Sequence of chain 1.B:
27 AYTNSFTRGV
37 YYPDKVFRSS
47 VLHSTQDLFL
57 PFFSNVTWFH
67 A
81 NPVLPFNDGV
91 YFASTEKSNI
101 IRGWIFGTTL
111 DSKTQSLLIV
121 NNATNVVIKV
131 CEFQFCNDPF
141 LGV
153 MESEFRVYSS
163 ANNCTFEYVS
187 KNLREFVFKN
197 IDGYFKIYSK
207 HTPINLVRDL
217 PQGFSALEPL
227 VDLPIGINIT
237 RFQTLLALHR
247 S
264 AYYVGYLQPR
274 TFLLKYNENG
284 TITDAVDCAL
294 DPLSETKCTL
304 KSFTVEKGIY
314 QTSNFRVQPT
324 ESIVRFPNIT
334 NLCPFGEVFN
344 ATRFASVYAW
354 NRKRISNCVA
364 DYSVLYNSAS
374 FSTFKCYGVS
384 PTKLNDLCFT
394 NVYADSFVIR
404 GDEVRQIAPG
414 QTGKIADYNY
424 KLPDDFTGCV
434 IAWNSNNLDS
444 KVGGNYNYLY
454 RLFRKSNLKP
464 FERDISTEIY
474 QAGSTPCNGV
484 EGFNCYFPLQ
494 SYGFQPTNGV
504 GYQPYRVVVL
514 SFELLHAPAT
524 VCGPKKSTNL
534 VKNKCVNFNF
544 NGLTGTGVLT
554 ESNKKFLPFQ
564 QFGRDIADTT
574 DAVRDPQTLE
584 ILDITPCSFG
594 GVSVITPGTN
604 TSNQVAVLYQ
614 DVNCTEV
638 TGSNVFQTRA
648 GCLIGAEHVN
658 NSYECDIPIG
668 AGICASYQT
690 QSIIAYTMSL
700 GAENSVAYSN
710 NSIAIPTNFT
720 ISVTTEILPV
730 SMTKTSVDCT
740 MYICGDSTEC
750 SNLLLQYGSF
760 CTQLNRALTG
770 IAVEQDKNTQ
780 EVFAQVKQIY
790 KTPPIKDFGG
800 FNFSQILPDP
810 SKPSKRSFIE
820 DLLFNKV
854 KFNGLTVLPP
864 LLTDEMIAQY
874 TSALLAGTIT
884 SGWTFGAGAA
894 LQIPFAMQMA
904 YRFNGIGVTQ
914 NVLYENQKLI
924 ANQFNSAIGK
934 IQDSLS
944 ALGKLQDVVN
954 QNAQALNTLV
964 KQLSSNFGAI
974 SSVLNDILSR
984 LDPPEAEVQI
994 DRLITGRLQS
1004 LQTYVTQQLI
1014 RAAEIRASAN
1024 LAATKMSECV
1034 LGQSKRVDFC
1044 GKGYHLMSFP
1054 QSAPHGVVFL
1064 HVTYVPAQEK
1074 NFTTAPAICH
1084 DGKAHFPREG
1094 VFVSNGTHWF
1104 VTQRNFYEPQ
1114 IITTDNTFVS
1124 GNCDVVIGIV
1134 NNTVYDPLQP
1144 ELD

This small molecule binds to this protein.
Small molecule (SMILES): CC(=O)N[C@@H]1[C@@H](O)[C@H](O)[C@@H](CO)O[C@H]1O

Binding-site contacts:
Ligand atom C6 contacts residue NAG1 of chain 1.EB at 3.7 Å.
Ligand atom C2 contacts residue ASN331 of chain 1.B at 2.8 Å.
Ligand atom C7 contacts residue GLN580 of chain 1.B at 3.6 Å.
Ligand atom C5 contacts residue NAG1 of chain 1.EB at 4.0 Å.
Ligand atom N2 contacts residue ASN331 of chain 1.B at 3.2 Å (h-bond).
Ligand atom C1 contacts residue GLN580 of chain 1.B at 4.2 Å.
Ligand atom C4 contacts residue ASN331 of chain 1.B at 4.4 Å.
Ligand atom C7 contacts residue ASN331 of chain 1.B at 3.4 Å.
Ligand atom C8 contacts residue PRO579 of chain 1.B at 4.0 Å (hydrophobic).
Ligand atom O5 contacts residue ASN331 of chain 1.B at 2.4 Å (h-bond).
Ligand atom O7 contacts residue ASN331 of chain 1.B at 3.2 Å (h-bond).
Ligand atom O6 contacts residue NAG1 of chain 1.EB at 4.1 Å.
Ligand atom C3 contacts residue GLN580 of chain 1.B at 4.5 Å.
Ligand atom N2 contacts residue GLN580 of chain 1.B at 3.1 Å (h-bond).
Ligand atom O3 contacts residue NAG1 of chain 1.EB at 3.2 Å (h-bond).
Ligand atom C2 contacts residue GLN580 of chain 1.B at 4.1 Å.
Ligand atom C4 contacts residue NAG1 of chain 1.EB at 3.0 Å.
Ligand atom C1 contacts residue ASN331 of chain 1.B at 1.6 Å.
Ligand atom C3 contacts residue NAG1 of chain 1.EB at 3.5 Å.
Ligand atom O4 contacts residue NAG1 of chain 1.EB at 1.6 Å.
Ligand atom C5 contacts residue ASN331 of chain 1.B at 3.7 Å.
Ligand atom C8 contacts residue GLN580 of chain 1.B at 3.5 Å.
Ligand atom C3 contacts residue ASN331 of chain 1.B at 4.0 Å.
Ligand atom C8 contacts residue LEU582 of chain 1.B at 3.8 Å (hydrophobic).